Sequence of chain 1.Q:
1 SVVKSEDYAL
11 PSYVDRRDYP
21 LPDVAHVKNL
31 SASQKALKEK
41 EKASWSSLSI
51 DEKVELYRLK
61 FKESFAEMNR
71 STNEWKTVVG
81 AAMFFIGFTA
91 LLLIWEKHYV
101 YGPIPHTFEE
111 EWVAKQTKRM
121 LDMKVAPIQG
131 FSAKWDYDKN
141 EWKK

This small molecule binds to this protein.
Small molecule (SMILES): CCCCCCCCCCO[C@@H]1O[C@H](CO)[C@@H](O[C@H]2O[C@H](CO)[C@@H](O)[C@H](O)[C@H]2O)[C@H](O)[C@H]1O

Sequence of chain 1.Z:
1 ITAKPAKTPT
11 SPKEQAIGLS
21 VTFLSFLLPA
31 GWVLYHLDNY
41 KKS

Sequence of chain 1.Y:
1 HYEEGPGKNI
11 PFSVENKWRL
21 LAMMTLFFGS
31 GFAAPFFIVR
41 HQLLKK

Binding-site contacts:
Ligand atom O16 contacts residue LEU27 of chain 1.Z at 4.0 Å.
Ligand atom O5 contacts residue TRP95 of chain 1.Q at 3.3 Å.
Ligand atom C11 contacts residue TYR35 of chain 1.Z at 3.8 Å (hydrophobic).
Ligand atom C34 contacts residue PHE459 of chain 1.N at 3.9 Å (hydrophobic).
Ligand atom C31 contacts residue TRP95 of chain 1.Q at 3.8 Å (hydrophobic).
Ligand atom C37 contacts residue ALA30 of chain 1.Z at 3.9 Å (hydrophobic).
Ligand atom C43 contacts residue LEU35 of chain 1.N at 4.1 Å (hydrophobic).
Ligand atom O61 contacts residue TRP95 of chain 1.Q at 3.0 Å (h-bond).
Ligand atom O55 contacts residue TRP32 of chain 1.Z at 3.1 Å.
Ligand atom C1 contacts residue GLY31 of chain 1.Z at 3.8 Å.
Ligand atom C57 contacts residue TYR35 of chain 1.Z at 4.1 Å (hydrophobic).
Ligand atom C9 contacts residue TYR35 of chain 1.Z at 3.9 Å (hydrophobic).
Ligand atom O3 contacts residue HIS36 of chain 1.Z at 3.5 Å.
Ligand atom C19 contacts residue LEU27 of chain 1.Z at 3.6 Å (hydrophobic).
Ligand atom C18 contacts residue LEU28 of chain 1.Z at 3.8 Å (hydrophobic).
Ligand atom C1 contacts residue TRP32 of chain 1.Z at 3.5 Å (hydrophobic).
Ligand atom C28 contacts residue LEU27 of chain 1.Z at 3.7 Å (hydrophobic).
Ligand atom C25 contacts residue LEU92 of chain 1.Q at 3.7 Å (hydrophobic).
Ligand atom C37 contacts residue LEU34 of chain 1.Z at 3.9 Å (hydrophobic).
Ligand atom O16 contacts residue GLY31 of chain 1.Z at 3.6 Å.
Ligand atom C5 contacts residue TYR35 of chain 1.Z at 3.8 Å (hydrophobic).
Ligand atom O6 contacts residue TYR35 of chain 1.Z at 2.7 Å (h-bond).
Ligand atom C40 contacts residue LEU462 of chain 1.N at 4.1 Å (hydrophobic).
Ligand atom O49 contacts residue GLY31 of chain 1.Z at 4.1 Å.
Ligand atom C10 contacts residue TYR35 of chain 1.Z at 3.4 Å (hydrophobic).
Ligand atom C25 contacts residue TRP95 of chain 1.Q at 4.0 Å (hydrophobic).
Ligand atom O1 contacts residue TYR35 of chain 1.Z at 3.1 Å.
Ligand atom C22 contacts residue TRP95 of chain 1.Q at 3.4 Å (hydrophobic).
Ligand atom C18 contacts residue TRP95 of chain 1.Q at 4.0 Å (hydrophobic).
Ligand atom O49 contacts residue TRP32 of chain 1.Z at 3.5 Å (h-bond).
Ligand atom O16 contacts residue LEU28 of chain 1.Z at 3.8 Å.
Ligand atom O16 contacts residue TRP95 of chain 1.Q at 3.9 Å.
Ligand atom C43 contacts residue LEU34 of chain 1.Z at 3.9 Å (hydrophobic).
Ligand atom C6 contacts residue LEU28 of chain 1.Z at 4.1 Å (hydrophobic).
Ligand atom O49 contacts residue LEU28 of chain 1.Z at 2.9 Å (h-bond).
Ligand atom C1 contacts residue LEU28 of chain 1.Z at 3.9 Å (hydrophobic).
Ligand atom C57 contacts residue TRP95 of chain 1.Q at 3.6 Å (hydrophobic).
Ligand atom C43 contacts residue PHE459 of chain 1.N at 3.8 Å (hydrophobic).
Ligand atom O61 contacts residue TYR99 of chain 1.Q at 3.9 Å.
Ligand atom C34 contacts residue LEU27 of chain 1.Z at 4.1 Å (hydrophobic).

Sequence of chain 1.N:
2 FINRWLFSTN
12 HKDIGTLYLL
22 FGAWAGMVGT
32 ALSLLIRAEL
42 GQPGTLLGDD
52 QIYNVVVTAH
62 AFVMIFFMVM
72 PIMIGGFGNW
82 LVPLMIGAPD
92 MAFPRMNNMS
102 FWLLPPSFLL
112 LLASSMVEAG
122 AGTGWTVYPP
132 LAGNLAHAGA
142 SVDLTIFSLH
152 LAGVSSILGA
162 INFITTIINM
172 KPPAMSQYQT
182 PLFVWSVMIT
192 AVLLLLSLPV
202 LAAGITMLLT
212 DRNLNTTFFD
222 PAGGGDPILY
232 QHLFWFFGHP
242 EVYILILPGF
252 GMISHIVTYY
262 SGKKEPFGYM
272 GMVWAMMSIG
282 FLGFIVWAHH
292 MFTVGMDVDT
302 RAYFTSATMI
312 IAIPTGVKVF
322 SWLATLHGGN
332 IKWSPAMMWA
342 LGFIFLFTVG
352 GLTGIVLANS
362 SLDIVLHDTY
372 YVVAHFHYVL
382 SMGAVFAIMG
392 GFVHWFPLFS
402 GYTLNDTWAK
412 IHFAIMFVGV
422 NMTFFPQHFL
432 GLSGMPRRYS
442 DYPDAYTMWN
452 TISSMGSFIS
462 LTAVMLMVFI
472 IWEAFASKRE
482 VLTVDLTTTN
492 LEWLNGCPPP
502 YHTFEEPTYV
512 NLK